A small-molecule ligand and the protein it binds are described below.
Small molecule (SMILES): C[C@@H](O)[C@@H](C)O

Binding-site contacts:
Ligand atom C4 contacts residue SER59 of chain 1.B at 4.2 Å.
Ligand atom C3 contacts residue SER59 of chain 1.B at 3.7 Å.
Ligand atom C1 contacts residue PRO58 of chain 1.B at 3.5 Å (hydrophobic).
Ligand atom O6 contacts residue SER59 of chain 1.B at 2.4 Å (h-bond).
Ligand atom O6 contacts residue PRO58 of chain 1.B at 3.3 Å.
Ligand atom C2 contacts residue PRO58 of chain 1.B at 4.4 Å (hydrophobic).
Ligand atom C3 contacts residue PRO58 of chain 1.B at 4.1 Å (hydrophobic).

Sequence of chain 1.B:
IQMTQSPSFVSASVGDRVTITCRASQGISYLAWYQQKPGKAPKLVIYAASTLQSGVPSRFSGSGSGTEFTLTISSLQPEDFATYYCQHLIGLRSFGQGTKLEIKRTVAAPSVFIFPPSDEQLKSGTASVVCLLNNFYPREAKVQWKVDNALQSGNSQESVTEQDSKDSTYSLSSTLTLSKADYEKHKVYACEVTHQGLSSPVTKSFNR